Sequence of chain 1.C:
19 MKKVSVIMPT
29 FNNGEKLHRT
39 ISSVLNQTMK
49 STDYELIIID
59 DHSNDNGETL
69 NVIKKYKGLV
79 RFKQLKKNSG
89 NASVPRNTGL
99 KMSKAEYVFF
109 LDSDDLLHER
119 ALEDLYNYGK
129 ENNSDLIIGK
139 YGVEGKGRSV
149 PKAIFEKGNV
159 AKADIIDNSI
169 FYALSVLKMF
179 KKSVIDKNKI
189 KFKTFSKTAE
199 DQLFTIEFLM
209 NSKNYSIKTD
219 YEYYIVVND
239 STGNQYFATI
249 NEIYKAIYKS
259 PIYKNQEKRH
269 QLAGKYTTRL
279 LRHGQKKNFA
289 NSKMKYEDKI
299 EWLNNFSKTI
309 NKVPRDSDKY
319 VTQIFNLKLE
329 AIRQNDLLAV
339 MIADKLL

Binding-site contacts:
Ligand atom O4 contacts residue ASN89 of chain 1.C at 3.7 Å.
Ligand atom N3 contacts residue ASP59 of chain 1.C at 2.9 Å (salt-bridge).
Ligand atom C5 contacts residue GLY88 of chain 1.C at 3.8 Å.
Ligand atom C8' contacts residue VAL224 of chain 1.C at 3.5 Å (hydrophobic).
Ligand atom O2 contacts residue ALA90 of chain 1.C at 3.6 Å.
Ligand atom O2' contacts residue PRO27 of chain 1.C at 3.0 Å (h-bond).
Ligand atom O4' contacts residue ARG94 of chain 1.C at 3.3 Å (salt-bridge).
Ligand atom N2' contacts residue ASP110 of chain 1.C at 2.9 Å (salt-bridge).
Ligand atom C2 contacts residue ASN89 of chain 1.C at 3.3 Å.
Ligand atom O2' contacts residue PHE29 of chain 1.C at 3.5 Å (h-bond).
Ligand atom O2' contacts residue THR28 of chain 1.C at 3.4 Å.
Ligand atom O2A contacts residue ASP110 of chain 1.C at 3.7 Å.
Ligand atom O2B contacts residue MG1 of chain 1.Y at 2.4 Å.
Ligand atom O3' contacts residue ARG94 of chain 1.C at 3.1 Å (salt-bridge).
Ligand atom C2 contacts residue ASP59 of chain 1.C at 3.7 Å.
Ligand atom C3B contacts residue SER111 of chain 1.C at 3.3 Å.
Ligand atom O3B contacts residue SER111 of chain 1.C at 2.9 Å (h-bond).
Ligand atom O2 contacts residue ASP59 of chain 1.C at 3.6 Å (salt-bridge).
Ligand atom O4 contacts residue GLY88 of chain 1.C at 2.9 Å (h-bond).
Ligand atom PB contacts residue MG1 of chain 1.Y at 3.8 Å.
Ligand atom C3' contacts residue ASP110 of chain 1.C at 3.2 Å.
Ligand atom O2A contacts residue MG1 of chain 1.Y at 2.5 Å.
Ligand atom PA contacts residue MG1 of chain 1.Y at 3.8 Å.
Ligand atom O4 contacts residue ASN86 of chain 1.C at 3.1 Å (h-bond).
Ligand atom O4 contacts residue ASP59 of chain 1.C at 3.7 Å.
Ligand atom C4 contacts residue GLY88 of chain 1.C at 3.4 Å.
Ligand atom C2B contacts residue SER111 of chain 1.C at 3.5 Å.
Ligand atom O2 contacts residue PRO93 of chain 1.C at 3.5 Å.
Ligand atom O2 contacts residue PRO27 of chain 1.C at 3.7 Å.
Ligand atom O2' contacts residue SER111 of chain 1.C at 2.8 Å (h-bond).
Ligand atom C4 contacts residue ASP59 of chain 1.C at 3.8 Å.
Ligand atom O2 contacts residue ASN89 of chain 1.C at 3.2 Å (h-bond).
Ligand atom O3B contacts residue PRO27 of chain 1.C at 3.0 Å (h-bond).
Ligand atom O3B contacts residue ASP110 of chain 1.C at 3.5 Å.
Ligand atom N3 contacts residue ASN89 of chain 1.C at 3.1 Å (h-bond).
Ligand atom O4B contacts residue ALA90 of chain 1.C at 3.2 Å.
Ligand atom C7' contacts residue ASP110 of chain 1.C at 3.8 Å.
Ligand atom C8' contacts residue MG1 of chain 1.Y at 3.6 Å.
Ligand atom O3' contacts residue ASP110 of chain 1.C at 3.1 Å (salt-bridge).
Ligand atom C2' contacts residue ASP110 of chain 1.C at 3.6 Å.

The small molecule below binds the protein below.
Small molecule (SMILES): CC(=O)N[C@H]1[C@@H](O[P](=O)(O)O[P](=O)(O)OC[C@H]2O[C@@H](n3ccc(=O)[nH]c3=O)[C@H](O)[C@@H]2O)O[C@H](CO)[C@@H](O)[C@@H]1O